This protein binds this small molecule.
Small molecule (SMILES): CC(=O)N[C@H]1[C@H](O[C@H]2[C@H](O)[C@@H](NC(C)=O)CO[C@@H]2CO)O[C@H](CO)[C@@H](O)[C@@H]1O

Sequence of chain 1.A:
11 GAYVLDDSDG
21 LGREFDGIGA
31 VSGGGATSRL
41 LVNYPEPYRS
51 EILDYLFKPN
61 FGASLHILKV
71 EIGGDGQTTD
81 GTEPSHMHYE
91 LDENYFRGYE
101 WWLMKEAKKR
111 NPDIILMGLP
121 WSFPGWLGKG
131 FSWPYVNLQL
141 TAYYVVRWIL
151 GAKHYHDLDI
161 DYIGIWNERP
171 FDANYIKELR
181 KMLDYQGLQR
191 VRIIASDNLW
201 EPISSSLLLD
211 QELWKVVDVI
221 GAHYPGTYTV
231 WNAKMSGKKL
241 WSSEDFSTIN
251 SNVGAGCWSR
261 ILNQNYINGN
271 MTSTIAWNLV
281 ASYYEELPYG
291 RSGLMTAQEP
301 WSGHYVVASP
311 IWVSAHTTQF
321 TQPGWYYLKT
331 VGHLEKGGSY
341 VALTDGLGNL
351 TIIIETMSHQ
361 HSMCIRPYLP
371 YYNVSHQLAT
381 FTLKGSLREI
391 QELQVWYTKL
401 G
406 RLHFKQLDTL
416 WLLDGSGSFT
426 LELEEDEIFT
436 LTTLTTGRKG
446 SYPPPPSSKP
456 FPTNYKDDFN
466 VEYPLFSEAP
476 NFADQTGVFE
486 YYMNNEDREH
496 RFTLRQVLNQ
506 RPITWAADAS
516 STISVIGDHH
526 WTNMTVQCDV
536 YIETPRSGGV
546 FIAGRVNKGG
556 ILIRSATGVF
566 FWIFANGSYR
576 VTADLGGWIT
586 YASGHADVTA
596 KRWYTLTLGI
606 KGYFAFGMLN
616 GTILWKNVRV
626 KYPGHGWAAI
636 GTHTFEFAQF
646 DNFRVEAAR

Binding-site contacts:
Ligand atom O7 contacts residue ASN349 of chain 1.A at 3.1 Å (h-bond).
Ligand atom C4 contacts residue ASN349 of chain 1.A at 4.1 Å.
Ligand atom C1 contacts residue LEU439 of chain 1.A at 4.1 Å (hydrophobic).
Ligand atom N2 contacts residue GLY348 of chain 1.A at 4.4 Å.
Ligand atom C2 contacts residue ASN349 of chain 1.A at 2.2 Å.
Ligand atom C2 contacts residue ASP345 of chain 1.A at 4.0 Å.
Ligand atom N2 contacts residue LEU347 of chain 1.A at 3.2 Å (h-bond).
Ligand atom O5 contacts residue LEU439 of chain 1.A at 3.9 Å.
Ligand atom C8 contacts residue LEU347 of chain 1.A at 4.2 Å (hydrophobic).
Ligand atom N2 contacts residue ASN349 of chain 1.A at 2.7 Å (h-bond).
Ligand atom O5 contacts residue ASN349 of chain 1.A at 2.4 Å (h-bond).
Ligand atom C3 contacts residue ASN349 of chain 1.A at 3.6 Å.
Ligand atom C1 contacts residue ASP345 of chain 1.A at 3.6 Å.
Ligand atom C1 contacts residue ASN349 of chain 1.A at 1.4 Å.
Ligand atom C2 contacts residue LEU347 of chain 1.A at 3.9 Å (hydrophobic).
Ligand atom O5 contacts residue ASP345 of chain 1.A at 3.4 Å (salt-bridge).
Ligand atom C8 contacts residue ASN349 of chain 1.A at 4.3 Å.
Ligand atom O6 contacts residue LEU347 of chain 1.A at 3.7 Å.
Ligand atom C5 contacts residue ASN349 of chain 1.A at 3.6 Å.
Ligand atom C7 contacts residue LEU347 of chain 1.A at 4.2 Å (hydrophobic).
Ligand atom C7 contacts residue ASN349 of chain 1.A at 3.4 Å.
Ligand atom C8 contacts residue GLY348 of chain 1.A at 4.2 Å.